Sequence of chain 1.A:
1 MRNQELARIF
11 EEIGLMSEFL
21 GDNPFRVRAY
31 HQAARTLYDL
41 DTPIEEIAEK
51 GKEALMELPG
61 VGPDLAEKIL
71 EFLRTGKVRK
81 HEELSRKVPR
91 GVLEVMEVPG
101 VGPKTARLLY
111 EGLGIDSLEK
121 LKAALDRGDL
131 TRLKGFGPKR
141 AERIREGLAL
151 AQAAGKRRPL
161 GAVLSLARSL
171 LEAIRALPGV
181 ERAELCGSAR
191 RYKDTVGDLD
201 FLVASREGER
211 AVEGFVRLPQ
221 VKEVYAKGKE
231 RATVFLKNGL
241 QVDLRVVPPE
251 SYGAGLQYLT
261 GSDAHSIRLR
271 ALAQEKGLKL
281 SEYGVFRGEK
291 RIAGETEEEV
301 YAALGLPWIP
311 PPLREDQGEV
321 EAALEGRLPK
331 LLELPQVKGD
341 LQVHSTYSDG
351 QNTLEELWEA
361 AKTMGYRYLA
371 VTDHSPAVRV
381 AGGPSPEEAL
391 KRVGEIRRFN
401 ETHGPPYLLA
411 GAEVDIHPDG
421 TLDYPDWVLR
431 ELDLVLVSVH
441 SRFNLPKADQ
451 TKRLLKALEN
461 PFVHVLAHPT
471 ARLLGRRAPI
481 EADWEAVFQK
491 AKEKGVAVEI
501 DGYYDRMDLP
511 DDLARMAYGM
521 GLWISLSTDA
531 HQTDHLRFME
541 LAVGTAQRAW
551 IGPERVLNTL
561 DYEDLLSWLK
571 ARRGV

Binding-site contacts:
Ligand atom N3 contacts residue ASP263 of chain 1.A at 3.7 Å.
Ligand atom PG contacts residue CA1 of chain 1.D at 3.5 Å.
Ligand atom PB contacts residue CA1 of chain 1.D at 3.5 Å.
Ligand atom C2 contacts residue ASP263 of chain 1.A at 3.5 Å.
Ligand atom C2' contacts residue TYR258 of chain 1.A at 3.5 Å (hydrophobic).
Ligand atom O1B contacts residue ARG191 of chain 1.A at 3.0 Å (salt-bridge).
Ligand atom O3' contacts residue ARG191 of chain 1.A at 3.5 Å (salt-bridge).
Ligand atom O3G contacts residue VAL196 of chain 1.A at 3.7 Å.
Ligand atom O3G contacts residue ARG157 of chain 1.A at 2.8 Å (salt-bridge).
Ligand atom O1A contacts residue ASP198 of chain 1.A at 2.9 Å (salt-bridge).
Ligand atom O1A contacts residue CA1 of chain 1.E at 2.5 Å.
Ligand atom C2' contacts residue GLY261 of chain 1.A at 3.8 Å.
Ligand atom O3G contacts residue GLY197 of chain 1.A at 2.9 Å (h-bond).
Ligand atom O3' contacts residue GLY261 of chain 1.A at 3.4 Å.
Ligand atom O1G contacts residue GLY197 of chain 1.A at 3.8 Å.
Ligand atom PA contacts residue CA1 of chain 1.D at 3.6 Å.
Ligand atom PG contacts residue ARG157 of chain 1.A at 3.7 Å.
Ligand atom O4' contacts residue TYR258 of chain 1.A at 3.8 Å.
Ligand atom O1A contacts residue ASP200 of chain 1.A at 3.2 Å (salt-bridge).
Ligand atom O2B contacts residue CA1 of chain 1.D at 2.4 Å.
Ligand atom O3' contacts residue THR260 of chain 1.A at 3.4 Å (h-bond).
Ligand atom PG contacts residue GLY197 of chain 1.A at 3.7 Å.
Ligand atom O1A contacts residue CA1 of chain 1.D at 2.4 Å.
Ligand atom O3B contacts residue SER188 of chain 1.A at 3.5 Å (h-bond).
Ligand atom O2G contacts residue ARG157 of chain 1.A at 2.8 Å (salt-bridge).
Ligand atom PA contacts residue CA1 of chain 1.E at 3.6 Å.
Ligand atom O1B contacts residue SER188 of chain 1.A at 3.7 Å.
Ligand atom O2B contacts residue GLY187 of chain 1.A at 3.4 Å.
Ligand atom O3A contacts residue CA1 of chain 1.D at 3.8 Å.
Ligand atom O3G contacts residue SER188 of chain 1.A at 2.6 Å (h-bond).
Ligand atom PG contacts residue SER188 of chain 1.A at 3.6 Å.
Ligand atom PB contacts residue SER188 of chain 1.A at 3.7 Å.
Ligand atom N2 contacts residue ASP263 of chain 1.A at 3.6 Å.
Ligand atom C1' contacts residue TYR258 of chain 1.A at 3.2 Å (hydrophobic).
Ligand atom O2B contacts residue SER188 of chain 1.A at 2.9 Å (h-bond).
Ligand atom O2B contacts residue ASP200 of chain 1.A at 3.2 Å (salt-bridge).
Ligand atom C4' contacts residue LEU259 of chain 1.A at 3.4 Å (hydrophobic).
Ligand atom C8 contacts residue TYR258 of chain 1.A at 3.4 Å (hydrophobic).
Ligand atom O1G contacts residue ASP198 of chain 1.A at 3.6 Å (salt-bridge).
Ligand atom O1G contacts residue CA1 of chain 1.D at 2.3 Å.

This protein binds this small molecule.
Small molecule (SMILES): Nc1nc2c(ncn2[C@H]2C[C@H](O)[C@@H](CO[P](=O)(O)O[P](=O)(O)OP(=O)(O)O)O2)c(=O)[nH]1